Binding-site contacts:
Ligand atom C33 contacts residue PHE211 of chain 1.B at 3.6 Å (hydrophobic).
Ligand atom C76 contacts residue THR218 of chain 1.B at 3.5 Å.
Ligand atom C60 contacts residue PRO325 of chain 1.C at 3.5 Å (hydrophobic).
Ligand atom C30 contacts residue ALA333 of chain 1.C at 3.6 Å (hydrophobic).
Ligand atom C15 contacts residue ASN329 of chain 1.C at 3.6 Å.
Ligand atom C10 contacts residue ASP176 of chain 1.B at 3.4 Å.
Ligand atom C11 contacts residue LYS173 of chain 1.B at 3.3 Å.
Ligand atom C69 contacts residue VAL174 of chain 1.B at 3.6 Å (hydrophobic).
Ligand atom C33 contacts residue TYR207 of chain 1.B at 3.2 Å (hydrophobic).
Ligand atom O31 contacts residue ASN329 of chain 1.C at 3.7 Å.
Ligand atom C55 contacts residue VAL174 of chain 1.B at 3.5 Å (hydrophobic).
Ligand atom O75 contacts residue THR218 of chain 1.B at 3.4 Å.
Ligand atom C21 contacts residue ASN329 of chain 1.C at 3.2 Å.
Ligand atom C17 contacts residue TYR207 of chain 1.B at 3.5 Å (hydrophobic).
Ligand atom N56 contacts residue VAL174 of chain 1.B at 3.7 Å.
Ligand atom C17 contacts residue ASN329 of chain 1.C at 3.5 Å.
Ligand atom C70 contacts residue TYR221 of chain 1.B at 3.8 Å (hydrophobic).
Ligand atom C54 contacts residue PRO219 of chain 1.B at 3.6 Å (hydrophobic).
Ligand atom C22 contacts residue LYS173 of chain 1.B at 3.4 Å.
Ligand atom C16 contacts residue ASN329 of chain 1.C at 3.4 Å.
Ligand atom C71 contacts residue TYR221 of chain 1.B at 3.7 Å (hydrophobic).
Ligand atom C65 contacts residue ASN329 of chain 1.C at 3.6 Å.
Ligand atom C63 contacts residue VAL353 of chain 1.C at 3.2 Å (hydrophobic).
Ligand atom C53 contacts residue PRO219 of chain 1.B at 3.7 Å (hydrophobic).
Ligand atom C20 contacts residue ASN329 of chain 1.C at 3.1 Å.
Ligand atom C8 contacts residue ASP176 of chain 1.B at 3.3 Å.
Ligand atom O72 contacts residue PRO219 of chain 1.B at 2.7 Å (h-bond).
Ligand atom C22 contacts residue TYR207 of chain 1.B at 3.7 Å (hydrophobic).
Ligand atom C64 contacts residue ASN329 of chain 1.C at 3.5 Å.
Ligand atom C11 contacts residue PRO172 of chain 1.B at 3.6 Å (hydrophobic).
Ligand atom C64 contacts residue PRO325 of chain 1.C at 3.7 Å (hydrophobic).
Ligand atom O74 contacts residue ASN329 of chain 1.C at 3.0 Å (h-bond).
Ligand atom C65 contacts residue PRO325 of chain 1.C at 3.3 Å (hydrophobic).
Ligand atom N66 contacts residue PRO325 of chain 1.C at 3.5 Å.
Ligand atom N66 contacts residue ASN329 of chain 1.C at 2.9 Å (h-bond).
Ligand atom C71 contacts residue THR220 of chain 1.B at 3.5 Å.
Ligand atom C7 contacts residue PHE351 of chain 1.C at 3.7 Å (hydrophobic).
Ligand atom C71 contacts residue PRO219 of chain 1.B at 3.3 Å (hydrophobic).
Ligand atom O32 contacts residue PRO219 of chain 1.B at 3.7 Å.
Ligand atom O75 contacts residue PRO219 of chain 1.B at 3.5 Å.

This small molecule binds to this protein.
Small molecule (SMILES): CC[C@]1(O)C[C@@H]2C[N@@](CCc3c([nH]c4ccccc34)[C@@](C(=O)OC)(c3cc4c(cc3OC)N(C)[C@H]3[C@@](O)(C(=O)OC)[C@H](OC(C)=O)[C@]5(CC)C=CCN6CC[C@]43[C@@H]65)C2)C1

Sequence of chain 1.B:
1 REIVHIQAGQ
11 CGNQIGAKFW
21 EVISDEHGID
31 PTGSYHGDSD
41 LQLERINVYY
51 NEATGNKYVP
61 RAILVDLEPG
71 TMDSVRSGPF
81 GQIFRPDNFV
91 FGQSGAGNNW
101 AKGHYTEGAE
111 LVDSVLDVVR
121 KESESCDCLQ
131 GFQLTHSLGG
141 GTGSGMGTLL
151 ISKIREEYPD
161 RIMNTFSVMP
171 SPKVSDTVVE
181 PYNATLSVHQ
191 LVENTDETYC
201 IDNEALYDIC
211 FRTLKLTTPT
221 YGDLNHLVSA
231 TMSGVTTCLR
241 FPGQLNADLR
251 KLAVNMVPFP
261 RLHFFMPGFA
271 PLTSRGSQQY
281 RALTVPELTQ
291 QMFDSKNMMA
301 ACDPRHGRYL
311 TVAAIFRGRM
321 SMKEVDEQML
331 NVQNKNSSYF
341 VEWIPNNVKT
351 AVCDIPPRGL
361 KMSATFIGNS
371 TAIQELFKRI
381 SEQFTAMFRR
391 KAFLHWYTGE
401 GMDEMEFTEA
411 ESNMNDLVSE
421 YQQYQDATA

Sequence of chain 1.C:
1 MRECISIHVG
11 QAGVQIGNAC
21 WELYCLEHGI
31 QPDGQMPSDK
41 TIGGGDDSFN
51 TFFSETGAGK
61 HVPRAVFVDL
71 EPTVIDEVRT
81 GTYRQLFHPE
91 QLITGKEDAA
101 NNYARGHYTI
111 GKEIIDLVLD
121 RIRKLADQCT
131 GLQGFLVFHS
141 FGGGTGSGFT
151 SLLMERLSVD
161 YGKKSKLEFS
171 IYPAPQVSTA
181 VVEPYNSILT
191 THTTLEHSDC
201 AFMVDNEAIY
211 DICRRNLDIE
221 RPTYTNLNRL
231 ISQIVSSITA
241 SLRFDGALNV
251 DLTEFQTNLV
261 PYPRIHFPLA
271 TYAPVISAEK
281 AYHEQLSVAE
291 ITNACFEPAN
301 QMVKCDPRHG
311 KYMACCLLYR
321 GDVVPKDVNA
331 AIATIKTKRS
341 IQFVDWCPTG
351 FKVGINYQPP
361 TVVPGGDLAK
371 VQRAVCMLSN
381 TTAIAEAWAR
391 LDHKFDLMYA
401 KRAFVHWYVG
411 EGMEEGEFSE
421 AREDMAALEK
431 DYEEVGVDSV